The small molecule below binds the protein below.
Small molecule (SMILES): CC(=O)N[C@H]1[C@H](O[C@H]2[C@H](O)[C@@H](NC(C)=O)CO[C@@H]2CO)O[C@H](CO)[C@@H](O)[C@@H]1O

Binding-site contacts:
Ligand atom C8 contacts residue ALA150 of chain 4.C at 4.5 Å (hydrophobic).
Ligand atom C7 contacts residue ASN153 of chain 4.C at 3.6 Å.
Ligand atom O7 contacts residue ASN153 of chain 4.C at 4.0 Å.
Ligand atom C3 contacts residue HIS149 of chain 4.C at 4.3 Å.
Ligand atom C2 contacts residue HIS149 of chain 4.C at 3.6 Å.
Ligand atom C6 contacts residue HIS149 of chain 4.C at 4.1 Å.
Ligand atom O7 contacts residue TRP101 of chain 4.E at 3.4 Å (h-bond).
Ligand atom C6 contacts residue HIS158 of chain 4.C at 3.9 Å.
Ligand atom O7 contacts residue GLY102 of chain 4.E at 3.0 Å (h-bond).
Ligand atom C8 contacts residue ASN153 of chain 4.C at 3.9 Å.
Ligand atom O5 contacts residue HIS149 of chain 4.C at 3.8 Å.
Ligand atom C4 contacts residue HIS149 of chain 4.C at 3.7 Å.
Ligand atom C1 contacts residue HIS158 of chain 4.C at 4.1 Å.
Ligand atom O6 contacts residue HIS158 of chain 4.C at 3.4 Å.
Ligand atom C1 contacts residue THR155 of chain 4.C at 3.7 Å.
Ligand atom C4 contacts residue ASN153 of chain 4.C at 4.2 Å.
Ligand atom C2 contacts residue ASN153 of chain 4.C at 2.6 Å.
Ligand atom C7 contacts residue TRP101 of chain 4.E at 4.3 Å (hydrophobic).
Ligand atom O6 contacts residue HIS149 of chain 4.C at 3.6 Å.
Ligand atom O5 contacts residue HIS158 of chain 4.C at 3.2 Å.
Ligand atom C1 contacts residue ASN153 of chain 4.C at 1.4 Å.
Ligand atom O3 contacts residue HIS149 of chain 4.C at 4.2 Å.
Ligand atom C3 contacts residue ASN153 of chain 4.C at 3.9 Å.
Ligand atom C5 contacts residue HIS158 of chain 4.C at 4.2 Å.
Ligand atom O7 contacts residue ASN103 of chain 4.E at 4.5 Å.
Ligand atom O5 contacts residue GLY156 of chain 4.C at 3.9 Å.
Ligand atom C1 contacts residue HIS149 of chain 4.C at 3.7 Å.
Ligand atom O5 contacts residue ASN153 of chain 4.C at 2.2 Å (h-bond).
Ligand atom C8 contacts residue TRP101 of chain 4.E at 4.4 Å (hydrophobic).
Ligand atom C8 contacts residue HIS149 of chain 4.C at 3.5 Å.
Ligand atom C7 contacts residue GLY102 of chain 4.E at 4.0 Å.
Ligand atom O5 contacts residue THR155 of chain 4.C at 3.8 Å.
Ligand atom C5 contacts residue HIS149 of chain 4.C at 3.6 Å.
Ligand atom N2 contacts residue ASN153 of chain 4.C at 3.2 Å (h-bond).
Ligand atom C5 contacts residue ASN153 of chain 4.C at 3.6 Å.
Ligand atom C5 contacts residue GLY156 of chain 4.C at 4.0 Å.
Ligand atom C6 contacts residue GLY156 of chain 4.C at 3.8 Å.

Sequence of chain 4.C:
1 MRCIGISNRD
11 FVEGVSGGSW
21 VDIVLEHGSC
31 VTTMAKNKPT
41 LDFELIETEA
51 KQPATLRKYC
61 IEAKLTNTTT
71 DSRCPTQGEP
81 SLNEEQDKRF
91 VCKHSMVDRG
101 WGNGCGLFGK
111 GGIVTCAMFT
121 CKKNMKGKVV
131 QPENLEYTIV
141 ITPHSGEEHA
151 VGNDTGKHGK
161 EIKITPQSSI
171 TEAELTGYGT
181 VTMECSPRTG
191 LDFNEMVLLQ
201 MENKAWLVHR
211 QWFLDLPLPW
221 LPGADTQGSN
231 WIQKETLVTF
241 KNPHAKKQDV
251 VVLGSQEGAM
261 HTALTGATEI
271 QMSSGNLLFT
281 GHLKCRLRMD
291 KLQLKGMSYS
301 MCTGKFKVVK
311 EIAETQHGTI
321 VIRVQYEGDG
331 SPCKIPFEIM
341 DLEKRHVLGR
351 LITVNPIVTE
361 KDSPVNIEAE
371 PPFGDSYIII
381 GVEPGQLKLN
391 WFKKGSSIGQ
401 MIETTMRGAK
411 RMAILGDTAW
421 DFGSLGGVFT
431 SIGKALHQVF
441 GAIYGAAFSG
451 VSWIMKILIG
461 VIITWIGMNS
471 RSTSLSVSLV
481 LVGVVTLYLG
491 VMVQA

Sequence of chain 4.E:
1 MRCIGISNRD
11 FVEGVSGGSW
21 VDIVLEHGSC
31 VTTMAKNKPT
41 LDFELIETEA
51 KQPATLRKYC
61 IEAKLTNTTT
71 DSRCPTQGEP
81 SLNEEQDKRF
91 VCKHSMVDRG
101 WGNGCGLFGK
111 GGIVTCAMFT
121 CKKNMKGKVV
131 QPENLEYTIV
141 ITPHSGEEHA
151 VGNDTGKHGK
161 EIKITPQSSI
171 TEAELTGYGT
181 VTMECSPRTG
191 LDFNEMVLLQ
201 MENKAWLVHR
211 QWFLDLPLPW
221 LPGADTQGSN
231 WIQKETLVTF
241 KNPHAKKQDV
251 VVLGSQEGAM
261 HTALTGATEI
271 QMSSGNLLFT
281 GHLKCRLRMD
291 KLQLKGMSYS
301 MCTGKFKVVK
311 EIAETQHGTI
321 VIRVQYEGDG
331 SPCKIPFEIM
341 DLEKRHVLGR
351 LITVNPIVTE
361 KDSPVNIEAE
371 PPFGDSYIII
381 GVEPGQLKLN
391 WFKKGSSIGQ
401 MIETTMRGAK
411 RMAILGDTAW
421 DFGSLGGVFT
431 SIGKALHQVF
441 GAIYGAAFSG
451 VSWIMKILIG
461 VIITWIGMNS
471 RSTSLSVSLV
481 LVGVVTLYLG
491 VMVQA